Binding-site contacts:
Ligand atom O16 contacts residue GLY186 of chain 1.A at 2.8 Å (h-bond).
Ligand atom C20 contacts residue HIS44 of chain 1.A at 3.6 Å.
Ligand atom C9 contacts residue GLY209 of chain 1.A at 3.5 Å.
Ligand atom N12 contacts residue CYS184 of chain 1.A at 3.4 Å.
Ligand atom O38 contacts residue TYR134 of chain 1.A at 2.7 Å (h-bond).
Ligand atom C13 contacts residue SER188 of chain 1.A at 3.6 Å.
Ligand atom N10 contacts residue EDO1 of chain 1.H at 2.9 Å (h-bond).
Ligand atom N12 contacts residue CYS212 of chain 1.A at 3.4 Å (h-bond).
Ligand atom C9 contacts residue GLY211 of chain 1.A at 3.0 Å.
Ligand atom C19 contacts residue SER188 of chain 1.A at 3.6 Å.
Ligand atom C32 contacts residue TYR134 of chain 1.A at 3.5 Å (hydrophobic).
Ligand atom N11 contacts residue CYS212 of chain 1.A at 3.3 Å (h-bond).
Ligand atom C27 contacts residue GLY186 of chain 1.A at 3.6 Å.
Ligand atom C29 contacts residue LEU28 of chain 1.A at 3.6 Å (hydrophobic).
Ligand atom CL1 contacts residue TRP208 of chain 1.A at 3.3 Å.
Ligand atom C25 contacts residue HIS44 of chain 1.A at 3.3 Å.
Ligand atom N12 contacts residue LYS185 of chain 1.A at 3.2 Å (salt-bridge).
Ligand atom C13 contacts residue CYS184 of chain 1.A at 3.5 Å (hydrophobic).
Ligand atom N11 contacts residue LYS185 of chain 1.A at 3.3 Å.
Ligand atom C30 contacts residue ILE141 of chain 1.A at 3.6 Å (hydrophobic).
Ligand atom C5 contacts residue THR206 of chain 1.A at 3.6 Å.
Ligand atom C3 contacts residue TRP208 of chain 1.A at 3.5 Å (hydrophobic).
Ligand atom C15 contacts residue SER188 of chain 1.A at 2.8 Å.
Ligand atom N18 contacts residue SER188 of chain 1.A at 3.2 Å (h-bond).
Ligand atom N8 contacts residue GLY211 of chain 1.A at 3.6 Å (h-bond).
Ligand atom C21 contacts residue HIS44 of chain 1.A at 3.5 Å.
Ligand atom CL1 contacts residue THR206 of chain 1.A at 3.6 Å.
Ligand atom C2 contacts residue ALA183 of chain 1.A at 3.6 Å (hydrophobic).
Ligand atom C14 contacts residue SER188 of chain 1.A at 3.1 Å.
Ligand atom O16 contacts residue LYS185 of chain 1.A at 3.4 Å.
Ligand atom CL1 contacts residue VAL220 of chain 1.A at 3.2 Å.
Ligand atom C2 contacts residue GLY211 of chain 1.A at 3.4 Å.
Ligand atom C26 contacts residue HIS44 of chain 1.A at 3.6 Å.
Ligand atom C34 contacts residue GLY186 of chain 1.A at 3.5 Å.
Ligand atom C17 contacts residue HIS44 of chain 1.A at 3.6 Å.
Ligand atom N35 contacts residue GLY186 of chain 1.A at 3.3 Å (h-bond).
Ligand atom C3 contacts residue ASP182 of chain 1.A at 3.6 Å.
Ligand atom C4 contacts residue TRP208 of chain 1.A at 3.3 Å (hydrophobic).
Ligand atom O16 contacts residue CYS184 of chain 1.A at 3.4 Å (h-bond).
Ligand atom O16 contacts residue SER188 of chain 1.A at 3.0 Å (h-bond).

This small molecule binds to this protein.
Small molecule (SMILES): O=C(O)c1ccc(NC(=O)[C@@H]2c3ccccc3CCN2C(=O)/C=C/c2cc(Cl)ccc2-n2cnnn2)cc1

Sequence of chain 1.A:
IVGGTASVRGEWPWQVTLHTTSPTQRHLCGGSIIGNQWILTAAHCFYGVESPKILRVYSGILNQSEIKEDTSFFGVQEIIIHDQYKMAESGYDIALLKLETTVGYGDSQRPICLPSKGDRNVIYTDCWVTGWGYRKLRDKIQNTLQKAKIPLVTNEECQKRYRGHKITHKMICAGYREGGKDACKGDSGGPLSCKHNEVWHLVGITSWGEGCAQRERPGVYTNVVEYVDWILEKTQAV